Sequence of chain 1.A:
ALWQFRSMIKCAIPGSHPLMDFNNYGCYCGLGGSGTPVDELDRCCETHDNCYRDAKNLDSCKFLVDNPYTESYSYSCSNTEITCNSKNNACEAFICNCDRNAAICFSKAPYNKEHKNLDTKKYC

Binding-site contacts:
Ligand atom O1 contacts residue TYR69 of chain 1.A at 2.2 Å (h-bond).
Ligand atom C3 contacts residue CYS29 of chain 1.A at 4.2 Å (hydrophobic).
Ligand atom C10 contacts residue LEU2 of chain 1.A at 4.2 Å (hydrophobic).
Ligand atom O1 contacts residue HIS48 of chain 1.A at 4.4 Å.
Ligand atom C12 contacts residue TYR69 of chain 1.A at 3.2 Å (hydrophobic).
Ligand atom O2 contacts residue GLY30 of chain 1.A at 3.6 Å (h-bond).
Ligand atom C3 contacts residue PHE22 of chain 1.A at 3.8 Å (hydrophobic).
Ligand atom C6 contacts residue PHE22 of chain 1.A at 4.2 Å (hydrophobic).
Ligand atom C7 contacts residue PHE22 of chain 1.A at 4.5 Å (hydrophobic).
Ligand atom C9 contacts residue LEU2 of chain 1.A at 4.4 Å (hydrophobic).
Ligand atom C5 contacts residue PHE22 of chain 1.A at 3.5 Å (hydrophobic).
Ligand atom C11 contacts residue TYR69 of chain 1.A at 4.3 Å (hydrophobic).
Ligand atom O2 contacts residue LEU31 of chain 1.A at 3.9 Å.
Ligand atom C6 contacts residue PHE5 of chain 1.A at 4.4 Å (hydrophobic).
Ligand atom C4 contacts residue PHE106 of chain 1.A at 4.0 Å (hydrophobic).
Ligand atom C4 contacts residue PHE22 of chain 1.A at 3.4 Å (hydrophobic).
Ligand atom C7 contacts residue ILE9 of chain 1.A at 3.9 Å (hydrophobic).
Ligand atom C11 contacts residue GLY30 of chain 1.A at 3.7 Å.
Ligand atom C7 contacts residue ARG6 of chain 1.A at 4.5 Å.
Ligand atom C3 contacts residue GLY30 of chain 1.A at 3.8 Å.
Ligand atom O2 contacts residue TYR69 of chain 1.A at 3.8 Å.
Ligand atom C12 contacts residue GLY30 of chain 1.A at 4.0 Å.
Ligand atom C4 contacts residue PHE5 of chain 1.A at 4.2 Å (hydrophobic).
Ligand atom C11 contacts residue ASN23 of chain 1.A at 3.5 Å.
Ligand atom C10 contacts residue ASN23 of chain 1.A at 4.0 Å.
Ligand atom C8 contacts residue LEU19 of chain 1.A at 3.8 Å (hydrophobic).
Ligand atom C2 contacts residue ASN23 of chain 1.A at 3.9 Å.
Ligand atom C7 contacts residue LEU19 of chain 1.A at 4.3 Å (hydrophobic).
Ligand atom C5 contacts residue ILE9 of chain 1.A at 4.4 Å (hydrophobic).
Ligand atom C7 contacts residue PRO18 of chain 1.A at 3.9 Å (hydrophobic).
Ligand atom C4 contacts residue CYS45 of chain 1.A at 4.3 Å (hydrophobic).
Ligand atom C9 contacts residue LEU19 of chain 1.A at 4.3 Å (hydrophobic).
Ligand atom C9 contacts residue ARG6 of chain 1.A at 4.1 Å.
Ligand atom C5 contacts residue PHE106 of chain 1.A at 3.9 Å (hydrophobic).
Ligand atom C5 contacts residue PHE5 of chain 1.A at 4.1 Å (hydrophobic).
Ligand atom C8 contacts residue PRO18 of chain 1.A at 4.0 Å (hydrophobic).
Ligand atom C2 contacts residue PHE22 of chain 1.A at 4.3 Å (hydrophobic).
Ligand atom C8 contacts residue ARG6 of chain 1.A at 3.5 Å.
Ligand atom C2 contacts residue GLY30 of chain 1.A at 4.2 Å.
Ligand atom C1 contacts residue ASN23 of chain 1.A at 4.1 Å.

The small molecule below binds the protein below.
Small molecule (SMILES): O=C(O)Cc1cccc2ccccc12